A small-molecule ligand and the protein it binds are described below.
Small molecule (SMILES): Cc1cc(CCCOc2c(C)cc(-c3noc(C(F)(F)F)n3)cc2C)on1

Binding-site contacts:
Ligand atom CM3 contacts residue ASN219 of chain 50.A at 3.5 Å.
Ligand atom F3 contacts residue TYR152 of chain 50.A at 3.6 Å.
Ligand atom C5B contacts residue TYR152 of chain 50.A at 3.4 Å (hydrophobic).
Ligand atom F2 contacts residue PHE186 of chain 50.A at 3.1 Å.
Ligand atom C6B contacts residue TYR152 of chain 50.A at 3.6 Å (hydrophobic).
Ligand atom N1A contacts residue ALA24 of chain 50.C at 3.3 Å.
Ligand atom CM4 contacts residue ALA150 of chain 50.A at 3.7 Å (hydrophobic).
Ligand atom N1A contacts residue PRO174 of chain 50.A at 3.5 Å.
Ligand atom O1A contacts residue PHE186 of chain 50.A at 3.4 Å.
Ligand atom C2A contacts residue PHE186 of chain 50.A at 3.3 Å (hydrophobic).
Ligand atom CM6 contacts residue TYR152 of chain 50.A at 3.4 Å (hydrophobic).
Ligand atom CM4 contacts residue VAL176 of chain 50.A at 3.7 Å (hydrophobic).
Ligand atom C4B contacts residue TYR152 of chain 50.A at 3.6 Å (hydrophobic).
Ligand atom CM2 contacts residue MET224 of chain 50.A at 3.5 Å (hydrophobic).
Ligand atom N3A contacts residue TYR152 of chain 50.A at 3.5 Å.
Ligand atom F2 contacts residue VAL176 of chain 50.A at 2.7 Å.
Ligand atom CM4 contacts residue PHE186 of chain 50.A at 3.5 Å (hydrophobic).
Ligand atom C3 contacts residue LEU106 of chain 50.A at 3.4 Å (hydrophobic).
Ligand atom F3 contacts residue PRO174 of chain 50.A at 3.1 Å.
Ligand atom N3A contacts residue PHE186 of chain 50.A at 3.1 Å.
Ligand atom N1A contacts residue PHE186 of chain 50.A at 3.5 Å.
Ligand atom C3A contacts residue PHE186 of chain 50.A at 3.1 Å (hydrophobic).
Ligand atom F1 contacts residue MET224 of chain 50.A at 3.7 Å.
Ligand atom CM2 contacts residue TYR128 of chain 50.A at 3.4 Å (hydrophobic).
Ligand atom C3B contacts residue MET224 of chain 50.A at 3.6 Å (hydrophobic).
Ligand atom O1A contacts residue PRO174 of chain 50.A at 3.4 Å.
Ligand atom C2C contacts residue TYR128 of chain 50.A at 3.2 Å (hydrophobic).
Ligand atom F1 contacts residue PHE186 of chain 50.A at 3.3 Å.
Ligand atom CM6 contacts residue VAL191 of chain 50.A at 3.7 Å (hydrophobic).
Ligand atom O1 contacts residue MET221 of chain 50.A at 3.7 Å.
Ligand atom C4 contacts residue LEU106 of chain 50.A at 3.3 Å (hydrophobic).
Ligand atom C1C contacts residue TYR128 of chain 50.A at 3.3 Å (hydrophobic).
Ligand atom C1C contacts residue TYR197 of chain 50.A at 3.7 Å (hydrophobic).
Ligand atom F3 contacts residue SER175 of chain 50.A at 2.8 Å.
Ligand atom O1A contacts residue ALA24 of chain 50.C at 3.4 Å.
Ligand atom C4 contacts residue TYR197 of chain 50.A at 3.7 Å (hydrophobic).
Ligand atom C3C contacts residue TYR128 of chain 50.A at 3.1 Å (hydrophobic).
Ligand atom F3 contacts residue ALA150 of chain 50.A at 3.0 Å.
Ligand atom F3 contacts residue VAL176 of chain 50.A at 3.6 Å.
Ligand atom C2A contacts residue TYR152 of chain 50.A at 3.5 Å (hydrophobic).

Sequence of chain 50.A:
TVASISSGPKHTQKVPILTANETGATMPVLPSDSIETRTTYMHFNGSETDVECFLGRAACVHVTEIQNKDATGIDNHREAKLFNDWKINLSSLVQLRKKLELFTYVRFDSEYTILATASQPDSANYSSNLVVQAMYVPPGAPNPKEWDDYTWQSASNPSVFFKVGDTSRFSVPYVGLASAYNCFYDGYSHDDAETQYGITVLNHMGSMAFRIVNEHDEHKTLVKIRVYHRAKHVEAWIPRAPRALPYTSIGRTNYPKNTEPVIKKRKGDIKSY

Sequence of chain 50.C:
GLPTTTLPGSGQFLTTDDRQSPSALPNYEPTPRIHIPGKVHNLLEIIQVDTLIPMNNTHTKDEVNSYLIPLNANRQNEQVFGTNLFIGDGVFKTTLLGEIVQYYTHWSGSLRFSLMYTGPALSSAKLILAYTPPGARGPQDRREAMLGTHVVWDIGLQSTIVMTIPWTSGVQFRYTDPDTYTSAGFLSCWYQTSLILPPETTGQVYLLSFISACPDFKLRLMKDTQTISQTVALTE

Sequence of chain 46.C:
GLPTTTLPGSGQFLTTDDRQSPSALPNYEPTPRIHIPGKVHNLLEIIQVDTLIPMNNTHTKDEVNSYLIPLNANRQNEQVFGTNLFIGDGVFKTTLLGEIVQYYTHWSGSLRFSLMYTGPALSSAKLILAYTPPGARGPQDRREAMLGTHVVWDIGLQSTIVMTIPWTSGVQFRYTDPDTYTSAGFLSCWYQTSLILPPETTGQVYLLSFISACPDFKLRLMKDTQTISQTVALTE